The small molecule below binds the protein below.
Small molecule (SMILES): O[C@H]1CCCC[C@@H]1CNc1cc(Br)cc2[nH]ncc12

Sequence of chain 1.A:
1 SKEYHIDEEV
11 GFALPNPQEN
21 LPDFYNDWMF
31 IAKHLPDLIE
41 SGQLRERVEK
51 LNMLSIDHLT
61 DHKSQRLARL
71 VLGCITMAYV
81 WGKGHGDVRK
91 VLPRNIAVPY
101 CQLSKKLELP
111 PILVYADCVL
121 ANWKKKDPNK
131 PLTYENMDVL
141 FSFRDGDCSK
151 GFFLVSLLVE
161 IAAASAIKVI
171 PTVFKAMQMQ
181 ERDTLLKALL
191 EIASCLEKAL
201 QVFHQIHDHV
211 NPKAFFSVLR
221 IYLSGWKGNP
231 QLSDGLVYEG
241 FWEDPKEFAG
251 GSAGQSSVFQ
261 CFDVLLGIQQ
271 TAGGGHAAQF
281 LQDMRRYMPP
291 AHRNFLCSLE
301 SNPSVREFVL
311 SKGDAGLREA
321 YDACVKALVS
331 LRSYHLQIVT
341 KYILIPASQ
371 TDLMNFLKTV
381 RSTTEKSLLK

Binding-site contacts:
Ligand atom O13 contacts residue HEM1 of chain 1.C at 3.3 Å (h-bond).
Ligand atom C11 contacts residue LEU223 of chain 1.A at 3.9 Å (hydrophobic).
Ligand atom C11 contacts residue ARG220 of chain 1.A at 4.1 Å.
Ligand atom C15 contacts residue HEM1 of chain 1.C at 2.8 Å.
Ligand atom C11 contacts residue SER224 of chain 1.A at 3.9 Å.
Ligand atom C03 contacts residue LEU223 of chain 1.A at 4.0 Å (hydrophobic).
Ligand atom C08 contacts residue HEM1 of chain 1.C at 3.8 Å.
Ligand atom N16 contacts residue ALA253 of chain 1.A at 3.5 Å.
Ligand atom BR1 contacts residue VAL119 of chain 1.A at 3.8 Å.
Ligand atom BR1 contacts residue CYS118 of chain 1.A at 3.4 Å.
Ligand atom C03 contacts residue SER252 of chain 1.A at 3.8 Å.
Ligand atom C14 contacts residue ALA253 of chain 1.A at 3.5 Å (hydrophobic).
Ligand atom C10 contacts residue SER224 of chain 1.A at 3.6 Å.
Ligand atom N16 contacts residue HIS335 of chain 1.A at 4.0 Å.
Ligand atom C12 contacts residue GLY251 of chain 1.A at 3.8 Å.
Ligand atom C06 contacts residue HEM1 of chain 1.C at 3.7 Å.
Ligand atom N17 contacts residue ALA253 of chain 1.A at 3.1 Å.
Ligand atom N16 contacts residue HEM1 of chain 1.C at 2.0 Å.
Ligand atom C12 contacts residue LEU223 of chain 1.A at 3.8 Å (hydrophobic).
Ligand atom C04 contacts residue PHE152 of chain 1.A at 4.0 Å (hydrophobic).
Ligand atom N17 contacts residue PHE152 of chain 1.A at 4.0 Å.
Ligand atom C19 contacts residue PHE152 of chain 1.A at 3.5 Å (hydrophobic).
Ligand atom C03 contacts residue PHE152 of chain 1.A at 3.9 Å (hydrophobic).
Ligand atom C18 contacts residue ALA253 of chain 1.A at 3.4 Å (hydrophobic).
Ligand atom C10 contacts residue ARG220 of chain 1.A at 3.8 Å.
Ligand atom N17 contacts residue HEM1 of chain 1.C at 3.0 Å.
Ligand atom N05 contacts residue GLY251 of chain 1.A at 3.0 Å (h-bond).
Ligand atom C02 contacts residue PHE152 of chain 1.A at 3.5 Å (hydrophobic).
Ligand atom C18 contacts residue PHE152 of chain 1.A at 3.5 Å (hydrophobic).
Ligand atom C06 contacts residue GLY251 of chain 1.A at 4.0 Å.
Ligand atom C15 contacts residue ALA253 of chain 1.A at 4.0 Å (hydrophobic).
Ligand atom C14 contacts residue PHE152 of chain 1.A at 3.8 Å (hydrophobic).
Ligand atom C04 contacts residue GLY251 of chain 1.A at 3.7 Å.
Ligand atom N05 contacts residue SER252 of chain 1.A at 3.9 Å.
Ligand atom C04 contacts residue ALA253 of chain 1.A at 3.9 Å (hydrophobic).
Ligand atom C02 contacts residue ALA253 of chain 1.A at 4.0 Å (hydrophobic).
Ligand atom C03 contacts residue GLY251 of chain 1.A at 3.5 Å.
Ligand atom BR1 contacts residue PHE152 of chain 1.A at 4.1 Å.
Ligand atom C04 contacts residue SER252 of chain 1.A at 3.7 Å.
Ligand atom C19 contacts residue ALA253 of chain 1.A at 3.7 Å (hydrophobic).